Binding-site contacts:
Ligand atom C24 contacts residue GLY279 of chain 1.D at 3.5 Å.
Ligand atom C7 contacts residue PHE283 of chain 1.D at 3.6 Å (hydrophobic).
Ligand atom N10 contacts residue GLN280 of chain 1.D at 3.2 Å (h-bond).
Ligand atom C19 contacts residue MET267 of chain 1.D at 3.4 Å (hydrophobic).
Ligand atom C22 contacts residue GLY279 of chain 1.D at 3.4 Å.
Ligand atom O12 contacts residue PHE250 of chain 1.D at 3.6 Å.
Ligand atom C25 contacts residue TYR247 of chain 1.D at 3.4 Å (hydrophobic).
Ligand atom C26 contacts residue GLU275 of chain 1.D at 3.6 Å.
Ligand atom C19 contacts residue GLY279 of chain 1.D at 3.5 Å.
Ligand atom C22 contacts residue TYR247 of chain 1.D at 3.5 Å (hydrophobic).
Ligand atom N23 contacts residue MET267 of chain 1.D at 3.5 Å.
Ligand atom C2 contacts residue ILE246 of chain 1.D at 3.5 Å (hydrophobic).
Ligand atom C24 contacts residue MET267 of chain 1.D at 3.4 Å (hydrophobic).
Ligand atom C6 contacts residue PHE283 of chain 1.D at 3.5 Å (hydrophobic).
Ligand atom C25 contacts residue MET267 of chain 1.D at 3.5 Å (hydrophobic).
Ligand atom C9 contacts residue PHE283 of chain 1.D at 3.7 Å (hydrophobic).
Ligand atom N20 contacts residue MET267 of chain 1.D at 3.2 Å (h-bond).
Ligand atom CL31 contacts residue SER231 of chain 1.D at 3.1 Å.
Ligand atom C4 contacts residue GLN280 of chain 1.D at 3.6 Å.
Ligand atom N8 contacts residue PHE250 of chain 1.D at 3.5 Å.
Ligand atom C27 contacts residue LYS272 of chain 1.D at 3.6 Å.
Ligand atom N8 contacts residue PHE283 of chain 1.D at 3.7 Å.
Ligand atom N23 contacts residue TYR247 of chain 1.D at 2.4 Å (h-bond).
Ligand atom CL31 contacts residue TYR78 of chain 1.D at 3.6 Å.
Ligand atom C1 contacts residue VAL232 of chain 1.D at 3.4 Å (hydrophobic).
Ligand atom C19 contacts residue TYR247 of chain 1.D at 3.3 Å (hydrophobic).
Ligand atom C21 contacts residue MET267 of chain 1.D at 3.6 Å (hydrophobic).
Ligand atom C27 contacts residue GLU275 of chain 1.D at 3.6 Å.
Ligand atom C5 contacts residue PHE283 of chain 1.D at 3.4 Å (hydrophobic).
Ligand atom C28 contacts residue PRO266 of chain 1.D at 3.6 Å (hydrophobic).
Ligand atom N10 contacts residue PHE283 of chain 1.D at 3.6 Å.
Ligand atom C4 contacts residue PHE283 of chain 1.D at 3.7 Å (hydrophobic).
Ligand atom N20 contacts residue GLY279 of chain 1.D at 3.6 Å.
Ligand atom C18 contacts residue GLN280 of chain 1.D at 3.3 Å.
Ligand atom N23 contacts residue GLY279 of chain 1.D at 3.6 Å.
Ligand atom C1 contacts residue ILE246 of chain 1.D at 3.5 Å (hydrophobic).
Ligand atom C22 contacts residue MET267 of chain 1.D at 3.5 Å (hydrophobic).
Ligand atom C30 contacts residue MET267 of chain 1.D at 3.5 Å (hydrophobic).
Ligand atom C18 contacts residue TYR247 of chain 1.D at 3.4 Å (hydrophobic).
Ligand atom O12 contacts residue MET267 of chain 1.D at 3.3 Å (h-bond).

A protein and the small-molecule ligand that binds it are described below.
Small molecule (SMILES): CN1CC(c2ccccc2)N=C1COc1nc(N2CCOCC2)c2cc(Cl)ccc2n1

Sequence of chain 1.D:
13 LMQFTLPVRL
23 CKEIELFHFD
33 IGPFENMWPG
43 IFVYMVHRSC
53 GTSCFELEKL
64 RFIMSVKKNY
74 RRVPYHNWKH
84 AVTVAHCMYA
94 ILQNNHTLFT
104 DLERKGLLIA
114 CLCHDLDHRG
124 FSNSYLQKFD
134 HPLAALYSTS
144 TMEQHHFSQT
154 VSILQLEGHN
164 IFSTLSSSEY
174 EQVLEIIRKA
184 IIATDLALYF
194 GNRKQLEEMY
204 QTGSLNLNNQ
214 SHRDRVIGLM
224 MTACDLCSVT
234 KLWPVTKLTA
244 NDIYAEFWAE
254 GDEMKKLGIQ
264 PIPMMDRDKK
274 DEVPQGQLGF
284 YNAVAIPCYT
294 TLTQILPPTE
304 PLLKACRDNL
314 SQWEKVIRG